Sequence of chain 1.C:
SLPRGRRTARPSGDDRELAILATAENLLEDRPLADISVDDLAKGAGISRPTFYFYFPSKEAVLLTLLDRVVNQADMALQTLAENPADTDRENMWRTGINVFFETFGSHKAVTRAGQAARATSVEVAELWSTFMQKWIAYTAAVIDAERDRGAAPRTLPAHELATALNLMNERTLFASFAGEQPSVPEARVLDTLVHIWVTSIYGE

The protein below binds the small molecule below.
Small molecule (SMILES): O=C(C1CCN(c2nnc(-n3cccc3)s2)CC1)N1CCC(Cc2ccccc2)CC1

Binding-site contacts:
Ligand atom C27 contacts residue GLU184 of chain 1.C at 3.2 Å.
Ligand atom C27 contacts residue ASN183 of chain 1.C at 3.4 Å.
Ligand atom C04 contacts residue PHE114 of chain 1.C at 3.6 Å (hydrophobic).
Ligand atom C09 contacts residue ASN183 of chain 1.C at 3.1 Å.
Ligand atom C10 contacts residue ASN183 of chain 1.C at 3.5 Å.
Ligand atom N19 contacts residue PHE188 of chain 1.C at 3.5 Å.
Ligand atom C04 contacts residue TRP211 of chain 1.C at 3.7 Å (hydrophobic).
Ligand atom C06 contacts residue GLY110 of chain 1.C at 3.5 Å.
Ligand atom C10 contacts residue PHE114 of chain 1.C at 3.2 Å (hydrophobic).
Ligand atom C28 contacts residue ASN183 of chain 1.C at 3.1 Å.
Ligand atom C08 contacts residue ASN180 of chain 1.C at 3.2 Å.
Ligand atom C31 contacts residue ASN180 of chain 1.C at 2.8 Å.
Ligand atom S26 contacts residue TRP142 of chain 1.C at 3.2 Å.
Ligand atom C25 contacts residue GLN129 of chain 1.C at 3.4 Å.
Ligand atom C05 contacts residue GLY110 of chain 1.C at 3.7 Å.
Ligand atom C02 contacts residue THR153 of chain 1.C at 2.9 Å.
Ligand atom C25 contacts residue ARG132 of chain 1.C at 3.2 Å.
Ligand atom C04 contacts residue ASN180 of chain 1.C at 3.6 Å.
Ligand atom C05 contacts residue TRP211 of chain 1.C at 3.6 Å (hydrophobic).
Ligand atom C30 contacts residue ASN180 of chain 1.C at 3.4 Å.
Ligand atom C24 contacts residue ARG132 of chain 1.C at 3.4 Å.
Ligand atom C14 contacts residue PHE118 of chain 1.C at 3.4 Å (hydrophobic).
Ligand atom C24 contacts residue GLN129 of chain 1.C at 3.5 Å.
Ligand atom C24 contacts residue GLY128 of chain 1.C at 3.3 Å.
Ligand atom C15 contacts residue PHE118 of chain 1.C at 3.2 Å (hydrophobic).
Ligand atom C03 contacts residue THR153 of chain 1.C at 3.0 Å.
Ligand atom C14 contacts residue TRP142 of chain 1.C at 3.5 Å (hydrophobic).
Ligand atom C28 contacts residue LEU187 of chain 1.C at 3.4 Å (hydrophobic).
Ligand atom O29 contacts residue MET146 of chain 1.C at 2.7 Å.
Ligand atom C27 contacts residue LEU187 of chain 1.C at 3.2 Å (hydrophobic).
Ligand atom N18 contacts residue GLU184 of chain 1.C at 3.5 Å (salt-bridge).
Ligand atom N19 contacts residue GLN129 of chain 1.C at 3.6 Å.
Ligand atom C31 contacts residue ASN183 of chain 1.C at 3.5 Å.
Ligand atom C08 contacts residue ASN183 of chain 1.C at 3.3 Å.
Ligand atom O29 contacts residue TRP142 of chain 1.C at 3.3 Å.
Ligand atom C28 contacts residue GLU184 of chain 1.C at 3.2 Å.
Ligand atom N18 contacts residue PHE188 of chain 1.C at 3.4 Å.
Ligand atom C07 contacts residue ASN180 of chain 1.C at 3.0 Å.
Ligand atom C07 contacts residue PHE114 of chain 1.C at 3.2 Å (hydrophobic).
Ligand atom C09 contacts residue PHE114 of chain 1.C at 3.3 Å (hydrophobic).